Sequence of chain 1.C:
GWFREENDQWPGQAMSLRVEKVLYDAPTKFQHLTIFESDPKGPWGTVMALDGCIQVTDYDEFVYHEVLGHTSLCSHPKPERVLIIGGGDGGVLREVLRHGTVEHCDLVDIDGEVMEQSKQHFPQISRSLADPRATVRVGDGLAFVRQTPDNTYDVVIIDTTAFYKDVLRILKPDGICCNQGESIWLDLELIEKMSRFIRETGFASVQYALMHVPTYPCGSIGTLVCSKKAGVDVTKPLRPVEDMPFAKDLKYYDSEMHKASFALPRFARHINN

Binding-site contacts:
Ligand atom N contacts residue ASP176 of chain 1.C at 2.8 Å (salt-bridge).
Ligand atom N6 contacts residue ASP157 of chain 1.C at 3.1 Å (salt-bridge).
Ligand atom N3 contacts residue VAL125 of chain 1.C at 3.7 Å.
Ligand atom SD contacts residue ASP176 of chain 1.C at 3.5 Å (salt-bridge).
Ligand atom CA contacts residue GLN72 of chain 1.C at 3.6 Å.
Ligand atom CA contacts residue ASP106 of chain 1.C at 3.4 Å.
Ligand atom O2' contacts residue ASP128 of chain 1.C at 3.4 Å.
Ligand atom N3 contacts residue ASP126 of chain 1.C at 3.4 Å.
Ligand atom C2 contacts residue ILE127 of chain 1.C at 3.1 Å (hydrophobic).
Ligand atom N contacts residue HIS82 of chain 1.C at 3.1 Å (h-bond).
Ligand atom O2' contacts residue ASP126 of chain 1.C at 2.9 Å (salt-bridge).
Ligand atom O3' contacts residue VAL131 of chain 1.C at 3.3 Å.
Ligand atom C4 contacts residue ILE127 of chain 1.C at 3.5 Å (hydrophobic).
Ligand atom C1' contacts residue ASP126 of chain 1.C at 3.3 Å.
Ligand atom N contacts residue ASP106 of chain 1.C at 3.0 Å (salt-bridge).
Ligand atom CB contacts residue GLN72 of chain 1.C at 3.6 Å.
Ligand atom C2 contacts residue ASP126 of chain 1.C at 3.7 Å.
Ligand atom C4' contacts residue ASP176 of chain 1.C at 3.6 Å.
Ligand atom N1 contacts residue GLY158 of chain 1.C at 3.1 Å (h-bond).
Ligand atom C5 contacts residue ILE127 of chain 1.C at 3.7 Å (hydrophobic).
Ligand atom O4' contacts residue GLY103 of chain 1.C at 3.4 Å.
Ligand atom C3' contacts residue ASP126 of chain 1.C at 3.4 Å.
Ligand atom CE contacts residue LEU67 of chain 1.C at 3.3 Å (hydrophobic).
Ligand atom N9 contacts residue THR177 of chain 1.C at 3.6 Å.
Ligand atom C5' contacts residue ASP176 of chain 1.C at 3.1 Å.
Ligand atom CG contacts residue ASP176 of chain 1.C at 3.2 Å.
Ligand atom O3' contacts residue ASP126 of chain 1.C at 2.6 Å (salt-bridge).
Ligand atom O4' contacts residue THR177 of chain 1.C at 3.5 Å.
Ligand atom C2' contacts residue GLN48 of chain 1.C at 3.6 Å.
Ligand atom O4' contacts residue ASP126 of chain 1.C at 3.6 Å (salt-bridge).
Ligand atom O2' contacts residue GLN48 of chain 1.C at 3.0 Å (h-bond).
Ligand atom C2 contacts residue VAL125 of chain 1.C at 3.3 Å (hydrophobic).
Ligand atom O4' contacts residue ASP176 of chain 1.C at 3.6 Å.
Ligand atom C4' contacts residue ASP126 of chain 1.C at 3.3 Å.
Ligand atom CB contacts residue ASP176 of chain 1.C at 3.7 Å.
Ligand atom N3 contacts residue ILE127 of chain 1.C at 3.0 Å (h-bond).
Ligand atom C2 contacts residue GLY156 of chain 1.C at 3.7 Å.
Ligand atom CE contacts residue GLN72 of chain 1.C at 3.2 Å.
Ligand atom N3 contacts residue GLY103 of chain 1.C at 3.4 Å.
Ligand atom C8 contacts residue THR177 of chain 1.C at 3.7 Å.

A small-molecule ligand and the protein it binds are described below.
Small molecule (SMILES): C[S@@H](CCCN)C[C@H]1O[C@@H](n2cnc3c(N)ncnc32)[C@H](O)[C@@H]1O